Binding-site contacts:
Ligand atom C7 contacts residue ASN79 of chain 1.B at 3.1 Å.
Ligand atom O7 contacts residue ASN82 of chain 1.B at 4.0 Å.
Ligand atom O7 contacts residue GLU104 of chain 1.C at 3.4 Å (salt-bridge).
Ligand atom C3 contacts residue ASN82 of chain 1.B at 3.7 Å.
Ligand atom N2 contacts residue ASN79 of chain 1.B at 4.0 Å.
Ligand atom N2 contacts residue ASN82 of chain 1.B at 2.8 Å (h-bond).
Ligand atom O5 contacts residue ASN82 of chain 1.B at 2.4 Å (h-bond).
Ligand atom O7 contacts residue HIS75 of chain 1.B at 4.1 Å.
Ligand atom C5 contacts residue ASN82 of chain 1.B at 3.7 Å.
Ligand atom C7 contacts residue ASN82 of chain 1.B at 3.6 Å.
Ligand atom C1 contacts residue GLU67 of chain 1.B at 4.4 Å.
Ligand atom C8 contacts residue ASN79 of chain 1.B at 3.2 Å.
Ligand atom C8 contacts residue GLY78 of chain 1.B at 3.9 Å.
Ligand atom C2 contacts residue ASN82 of chain 1.B at 2.4 Å.
Ligand atom C7 contacts residue HIS75 of chain 1.B at 4.4 Å.
Ligand atom C8 contacts residue HIS75 of chain 1.B at 3.3 Å.
Ligand atom N2 contacts residue GLY78 of chain 1.B at 4.4 Å.
Ligand atom C4 contacts residue ASN82 of chain 1.B at 4.2 Å.
Ligand atom C1 contacts residue ASN82 of chain 1.B at 1.4 Å.
Ligand atom O7 contacts residue ASN79 of chain 1.B at 2.8 Å (h-bond).

Sequence of chain 1.B:
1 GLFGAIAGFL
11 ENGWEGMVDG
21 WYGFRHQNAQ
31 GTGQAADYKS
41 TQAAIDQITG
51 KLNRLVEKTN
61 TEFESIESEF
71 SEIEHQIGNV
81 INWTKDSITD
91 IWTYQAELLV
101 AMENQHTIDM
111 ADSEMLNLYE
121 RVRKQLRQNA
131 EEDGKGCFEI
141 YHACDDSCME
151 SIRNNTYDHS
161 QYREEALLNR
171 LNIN

This small molecule binds to this protein.
Small molecule (SMILES): CC(=O)N[C@@H]1[C@@H](O)[C@H](O)[C@@H](CO)O[C@H]1O

Sequence of chain 1.C:
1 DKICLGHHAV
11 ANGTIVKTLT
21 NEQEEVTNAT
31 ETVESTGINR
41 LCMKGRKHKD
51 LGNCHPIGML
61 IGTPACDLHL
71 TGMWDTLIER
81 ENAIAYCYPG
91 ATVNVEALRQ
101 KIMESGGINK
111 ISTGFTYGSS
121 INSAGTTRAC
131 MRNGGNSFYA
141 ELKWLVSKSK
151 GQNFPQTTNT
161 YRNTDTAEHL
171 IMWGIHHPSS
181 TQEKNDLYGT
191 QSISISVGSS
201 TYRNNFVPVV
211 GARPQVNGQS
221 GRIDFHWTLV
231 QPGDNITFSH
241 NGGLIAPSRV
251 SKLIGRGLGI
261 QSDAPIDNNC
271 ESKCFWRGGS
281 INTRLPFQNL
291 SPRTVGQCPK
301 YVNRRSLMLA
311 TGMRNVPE